A small-molecule ligand and the protein it binds are described below.
Small molecule (SMILES): CSCC[C@H](NC(=O)[C@H](Cc1ccc(O)cc1)NC(=O)[C@@H]1CCCN1C(=O)[C@H](Cc1ccccc1)NC(=O)[C@@H](NC(=O)CNC(=O)[C@@H]1CCCN1C(=O)[C@H](C)NC(=O)[C@@H](N)Cc1ccccc1)C(C)C)C(=O)O

Binding-site contacts:
Ligand atom CB contacts residue GLU62 of chain 2.A at 3.2 Å.
Ligand atom CG contacts residue TRP166 of chain 2.A at 3.3 Å (hydrophobic).
Ligand atom O contacts residue GLN69 of chain 2.A at 3.4 Å (h-bond).
Ligand atom CZ contacts residue LYS65 of chain 2.A at 3.3 Å.
Ligand atom N contacts residue TYR6 of chain 2.A at 3.4 Å (h-bond).
Ligand atom N contacts residue TYR170 of chain 2.A at 2.5 Å (h-bond).
Ligand atom O contacts residue TRP146 of chain 2.A at 3.1 Å (h-bond).
Ligand atom C contacts residue TYR83 of chain 2.A at 3.2 Å (hydrophobic).
Ligand atom CE1 contacts residue TYR155 of chain 2.A at 3.2 Å (hydrophobic).
Ligand atom N contacts residue GLU62 of chain 2.A at 2.8 Å (salt-bridge).
Ligand atom CG contacts residue GLN69 of chain 2.A at 3.3 Å.
Ligand atom O contacts residue TRP72 of chain 2.A at 2.9 Å (h-bond).
Ligand atom O contacts residue TRP146 of chain 2.A at 2.5 Å (h-bond).
Ligand atom OXT contacts residue THR142 of chain 2.A at 2.6 Å (h-bond).
Ligand atom O contacts residue LYS145 of chain 2.A at 3.1 Å (salt-bridge).
Ligand atom CZ contacts residue GLU162 of chain 2.A at 3.2 Å.
Ligand atom CD1 contacts residue LYS65 of chain 2.A at 3.1 Å.
Ligand atom CE contacts residue LEU94 of chain 2.A at 3.3 Å (hydrophobic).
Ligand atom CG contacts residue ALA151 of chain 2.A at 3.2 Å (hydrophobic).
Ligand atom O contacts residue ASN79 of chain 2.A at 2.7 Å (h-bond).
Ligand atom CE contacts residue PHE115 of chain 2.A at 3.4 Å (hydrophobic).
Ligand atom CE2 contacts residue LYS65 of chain 2.A at 3.4 Å.
Ligand atom CG contacts residue GLU8 of chain 2.A at 3.2 Å.
Ligand atom C contacts residue TRP146 of chain 2.A at 3.5 Å (hydrophobic).
Ligand atom CD1 contacts residue TYR155 of chain 2.A at 3.5 Å (hydrophobic).
Ligand atom CD2 contacts residue TRP166 of chain 2.A at 2.9 Å (hydrophobic).
Ligand atom CB contacts residue TRP166 of chain 2.A at 3.1 Å (hydrophobic).
Ligand atom CG contacts residue LYS65 of chain 2.A at 3.2 Å.
Ligand atom OXT contacts residue TYR83 of chain 2.A at 2.6 Å (h-bond).
Ligand atom O contacts residue LYS65 of chain 2.A at 3.1 Å.
Ligand atom O contacts residue TYR158 of chain 2.A at 3.0 Å (h-bond).
Ligand atom N contacts residue SER76 of chain 2.A at 3.4 Å (h-bond).
Ligand atom CG contacts residue TRP146 of chain 2.A at 3.4 Å (hydrophobic).
Ligand atom O contacts residue TYR6 of chain 2.A at 3.4 Å.
Ligand atom O contacts residue TYR83 of chain 2.A at 3.2 Å (h-bond).
Ligand atom CE1 contacts residue LYS65 of chain 2.A at 3.2 Å.
Ligand atom O contacts residue LYS65 of chain 2.A at 3.2 Å.
Ligand atom CB contacts residue TYR155 of chain 2.A at 3.3 Å (hydrophobic).
Ligand atom CD2 contacts residue LYS65 of chain 2.A at 3.4 Å.
Ligand atom N contacts residue LYS65 of chain 2.A at 3.1 Å (salt-bridge).

Sequence of chain 2.A:
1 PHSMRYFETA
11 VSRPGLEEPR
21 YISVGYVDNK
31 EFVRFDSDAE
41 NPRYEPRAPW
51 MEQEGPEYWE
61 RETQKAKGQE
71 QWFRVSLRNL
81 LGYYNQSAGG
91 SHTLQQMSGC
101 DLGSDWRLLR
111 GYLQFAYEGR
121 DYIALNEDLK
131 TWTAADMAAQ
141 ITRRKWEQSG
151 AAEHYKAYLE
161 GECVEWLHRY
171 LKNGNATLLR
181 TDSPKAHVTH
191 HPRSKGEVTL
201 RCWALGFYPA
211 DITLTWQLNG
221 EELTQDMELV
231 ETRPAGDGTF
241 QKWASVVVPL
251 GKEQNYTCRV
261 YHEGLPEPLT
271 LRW